Sequence of chain 1.B:
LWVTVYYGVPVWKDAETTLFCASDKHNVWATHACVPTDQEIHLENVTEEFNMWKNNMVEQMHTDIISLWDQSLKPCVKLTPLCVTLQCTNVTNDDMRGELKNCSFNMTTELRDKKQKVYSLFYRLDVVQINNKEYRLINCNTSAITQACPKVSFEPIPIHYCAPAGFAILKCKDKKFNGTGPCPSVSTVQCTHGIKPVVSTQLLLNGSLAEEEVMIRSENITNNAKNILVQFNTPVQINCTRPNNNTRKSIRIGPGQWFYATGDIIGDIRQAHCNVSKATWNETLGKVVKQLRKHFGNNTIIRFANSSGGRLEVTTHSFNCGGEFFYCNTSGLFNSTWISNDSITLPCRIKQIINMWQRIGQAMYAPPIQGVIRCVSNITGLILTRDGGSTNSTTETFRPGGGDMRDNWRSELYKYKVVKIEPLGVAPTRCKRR

Binding-site contacts:
Ligand atom N2 contacts residue ASN202 of chain 1.B at 2.9 Å (h-bond).
Ligand atom C4 contacts residue ASN202 of chain 1.B at 4.2 Å.
Ligand atom C5 contacts residue THR204 of chain 1.B at 3.9 Å.
Ligand atom C7 contacts residue ASN202 of chain 1.B at 3.1 Å.
Ligand atom C8 contacts residue SER242 of chain 1.B at 3.2 Å.
Ligand atom O7 contacts residue ASN202 of chain 1.B at 2.9 Å (h-bond).
Ligand atom C5 contacts residue ASN202 of chain 1.B at 3.7 Å.
Ligand atom O5 contacts residue ASN202 of chain 1.B at 2.4 Å (h-bond).
Ligand atom C1 contacts residue ASN202 of chain 1.B at 1.4 Å.
Ligand atom O7 contacts residue HIS319 of chain 1.B at 4.3 Å.
Ligand atom C3 contacts residue ASN202 of chain 1.B at 3.8 Å.
Ligand atom C8 contacts residue ASN202 of chain 1.B at 4.3 Å.
Ligand atom C2 contacts residue ASN202 of chain 1.B at 2.5 Å.
Ligand atom O5 contacts residue THR204 of chain 1.B at 3.8 Å.
Ligand atom C1 contacts residue THR204 of chain 1.B at 3.5 Å.

A protein and the small-molecule ligand that binds it are described below.
Small molecule (SMILES): CC(=O)N[C@@H]1[C@@H](O)[C@H](O)[C@@H](CO)O[C@H]1O